Sequence of chain 25.B:
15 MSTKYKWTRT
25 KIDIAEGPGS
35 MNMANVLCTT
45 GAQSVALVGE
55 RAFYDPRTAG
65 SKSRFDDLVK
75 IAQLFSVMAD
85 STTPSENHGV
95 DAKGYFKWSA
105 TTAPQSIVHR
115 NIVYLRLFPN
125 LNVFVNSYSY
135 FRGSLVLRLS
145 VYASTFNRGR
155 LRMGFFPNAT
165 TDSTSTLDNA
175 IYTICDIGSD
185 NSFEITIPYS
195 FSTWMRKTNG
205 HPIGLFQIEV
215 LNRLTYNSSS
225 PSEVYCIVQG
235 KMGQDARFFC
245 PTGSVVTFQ

A small-molecule ligand and the protein it binds are described below.
Small molecule (SMILES): Nc1nc(=O)c2ncn([C@@H]3O[C@H](CO)[C@@H](O[P](=O)(O)OC[C@H]4O[C@@H](n5ccc(=O)[nH]c5=O)[C@H](O)[C@@H]4O[P](=O)(O)OC[C@H]4O[C@@H](n5ccc(=O)[nH]c5=O)[C@H](O)[C@@H]4O[P](=O)(O)OC[C@H]4O[C@@H](n5ccc(=O)[nH]c5=O)[C@H](O)[C@@H]4O[P](=O)(O)OC[C@H]4O[C@@H](n5ccc(=O)[nH]c5=O)[C@H](O)[C@@H]4O[P](=O)(O)OC[C@H]4O[C@@H](n5ccc(=O)[nH]c5=O)[C@H](O)[C@@H]4O)[C@H]3O)c2[nH]1

Sequence of chain 23.A:
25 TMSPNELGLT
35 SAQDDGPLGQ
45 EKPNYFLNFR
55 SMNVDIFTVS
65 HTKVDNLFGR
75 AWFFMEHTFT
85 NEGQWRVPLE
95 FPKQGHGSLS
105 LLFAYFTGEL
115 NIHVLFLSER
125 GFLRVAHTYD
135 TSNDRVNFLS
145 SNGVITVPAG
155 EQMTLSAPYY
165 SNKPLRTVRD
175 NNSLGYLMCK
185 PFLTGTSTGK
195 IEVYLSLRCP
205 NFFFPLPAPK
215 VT

Sequence of chain 23.B:
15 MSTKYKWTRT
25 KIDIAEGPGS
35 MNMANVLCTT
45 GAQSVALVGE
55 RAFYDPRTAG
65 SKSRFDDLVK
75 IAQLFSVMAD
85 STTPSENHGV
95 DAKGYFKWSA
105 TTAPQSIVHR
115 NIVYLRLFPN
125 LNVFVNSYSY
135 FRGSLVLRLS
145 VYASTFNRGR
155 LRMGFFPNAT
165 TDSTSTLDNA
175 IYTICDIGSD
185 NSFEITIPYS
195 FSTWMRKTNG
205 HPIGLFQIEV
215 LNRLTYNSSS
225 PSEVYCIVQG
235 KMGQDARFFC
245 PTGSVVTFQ

Sequence of chain 21.B:
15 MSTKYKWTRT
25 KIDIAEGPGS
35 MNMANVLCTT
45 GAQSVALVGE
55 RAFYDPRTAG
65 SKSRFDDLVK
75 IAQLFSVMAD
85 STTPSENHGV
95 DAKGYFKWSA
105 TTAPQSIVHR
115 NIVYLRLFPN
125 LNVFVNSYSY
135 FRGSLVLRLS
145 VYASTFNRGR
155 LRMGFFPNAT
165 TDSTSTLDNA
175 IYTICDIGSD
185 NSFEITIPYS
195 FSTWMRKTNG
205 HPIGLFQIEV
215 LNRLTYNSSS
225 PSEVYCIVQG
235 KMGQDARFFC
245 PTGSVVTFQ

Binding-site contacts:
Ligand atom C2 contacts residue TRP21 of chain 21.B at 3.8 Å (hydrophobic).
Ligand atom O6 contacts residue TYR58 of chain 23.B at 3.0 Å (h-bond).
Ligand atom O3' contacts residue ARG55 of chain 23.B at 3.6 Å.
Ligand atom N1 contacts residue TYR58 of chain 23.B at 3.6 Å.
Ligand atom N3 contacts residue TRP21 of chain 21.B at 3.8 Å.
Ligand atom N2 contacts residue ARG55 of chain 23.B at 3.7 Å.
Ligand atom C1' contacts residue ARG55 of chain 23.B at 3.4 Å.
Ligand atom OP2 contacts residue MET15 of chain 21.B at 3.5 Å.
Ligand atom C2' contacts residue ARG55 of chain 23.B at 3.6 Å.
Ligand atom P contacts residue ARG202 of chain 23.A at 3.8 Å.
Ligand atom C4 contacts residue ARG68 of chain 23.B at 3.7 Å.
Ligand atom O2' contacts residue ARG55 of chain 23.B at 2.7 Å (salt-bridge).
Ligand atom O4' contacts residue CYS203 of chain 23.A at 3.5 Å (h-bond).
Ligand atom O4 contacts residue ARG68 of chain 23.B at 3.7 Å.
Ligand atom OP2 contacts residue ARG202 of chain 23.A at 2.5 Å (salt-bridge).
Ligand atom C5' contacts residue ARG202 of chain 23.A at 3.0 Å.
Ligand atom N1 contacts residue ALA56 of chain 23.B at 3.2 Å (h-bond).
Ligand atom C5 contacts residue TRP21 of chain 21.B at 3.4 Å (hydrophobic).
Ligand atom P contacts residue TYR19 of chain 25.B at 3.7 Å.
Ligand atom OP1 contacts residue TYR19 of chain 25.B at 3.1 Å (h-bond).
Ligand atom C6 contacts residue TYR58 of chain 23.B at 3.5 Å (hydrophobic).
Ligand atom N1 contacts residue TRP21 of chain 21.B at 3.5 Å.
Ligand atom O2' contacts residue TYR19 of chain 25.B at 3.4 Å.
Ligand atom O4 contacts residue ASN205 of chain 23.A at 3.4 Å (h-bond).
Ligand atom O2' contacts residue THR17 of chain 21.B at 3.3 Å (h-bond).
Ligand atom C2 contacts residue ALA56 of chain 23.B at 3.7 Å (hydrophobic).
Ligand atom O4 contacts residue TRP21 of chain 21.B at 3.6 Å.
Ligand atom N2 contacts residue THR17 of chain 21.B at 3.8 Å.
Ligand atom O4' contacts residue TRP21 of chain 21.B at 3.6 Å.
Ligand atom C6 contacts residue TRP21 of chain 21.B at 3.3 Å (hydrophobic).
Ligand atom O3' contacts residue TYR19 of chain 25.B at 3.0 Å (h-bond).
Ligand atom N3 contacts residue ASN205 of chain 23.A at 3.7 Å.
Ligand atom C1' contacts residue TRP21 of chain 21.B at 3.7 Å (hydrophobic).
Ligand atom OP2 contacts residue THR17 of chain 21.B at 3.2 Å.
Ligand atom O2 contacts residue TYR58 of chain 23.B at 3.8 Å.
Ligand atom O2 contacts residue ARG55 of chain 23.B at 3.2 Å (salt-bridge).
Ligand atom OP1 contacts residue LYS18 of chain 25.B at 3.3 Å (salt-bridge).
Ligand atom N3 contacts residue ARG55 of chain 23.B at 3.5 Å (salt-bridge).
Ligand atom C4 contacts residue TRP21 of chain 21.B at 3.7 Å (hydrophobic).
Ligand atom N2 contacts residue ALA56 of chain 23.B at 3.3 Å (h-bond).